Binding-site contacts:
Ligand atom C15 contacts residue GLY203 of chain 1.A at 4.2 Å.
Ligand atom C18 contacts residue LYS10 of chain 1.A at 3.9 Å.
Ligand atom C12 contacts residue PRO131 of chain 3.A at 4.1 Å (hydrophobic).
Ligand atom O1 contacts residue ILE177 of chain 1.A at 4.1 Å.
Ligand atom C1 contacts residue GLU134 of chain 3.A at 3.9 Å.
Ligand atom O3 contacts residue GLU133 of chain 3.A at 3.9 Å.
Ligand atom C11 contacts residue GLU133 of chain 3.A at 3.6 Å.
Ligand atom C16 contacts residue TYR165 of chain 1.A at 4.3 Å (hydrophobic).
Ligand atom C14 contacts residue ARG169 of chain 1.A at 3.8 Å.
Ligand atom O1 contacts residue TYR150 of chain 1.A at 3.9 Å.
Ligand atom C4 contacts residue ILE177 of chain 1.A at 3.5 Å (hydrophobic).
Ligand atom C5 contacts residue ILE177 of chain 1.A at 3.9 Å (hydrophobic).
Ligand atom C19 contacts residue GLU134 of chain 3.A at 3.7 Å.
Ligand atom O3 contacts residue ARG169 of chain 1.A at 3.3 Å (salt-bridge).
Ligand atom C6 contacts residue PRO175 of chain 1.A at 3.8 Å (hydrophobic).
Ligand atom C12 contacts residue GLU133 of chain 3.A at 3.2 Å.
Ligand atom C15 contacts residue ARG169 of chain 1.A at 4.3 Å.
Ligand atom C19 contacts residue SER11 of chain 1.A at 3.9 Å.
Ligand atom C9 contacts residue GLU133 of chain 3.A at 4.0 Å.
Ligand atom C2 contacts residue GLU134 of chain 3.A at 4.1 Å.
Ligand atom C3 contacts residue ILE177 of chain 1.A at 3.9 Å (hydrophobic).
Ligand atom C11 contacts residue PRO131 of chain 3.A at 4.0 Å (hydrophobic).
Ligand atom O1 contacts residue PRO175 of chain 1.A at 4.1 Å.
Ligand atom O2 contacts residue PRO131 of chain 3.A at 3.1 Å.
Ligand atom O2 contacts residue GLU134 of chain 3.A at 3.3 Å (salt-bridge).
Ligand atom O2 contacts residue GLU133 of chain 3.A at 3.5 Å.
Ligand atom C13 contacts residue GLU133 of chain 3.A at 4.2 Å.
Ligand atom C3 contacts residue ILE174 of chain 1.A at 3.8 Å (hydrophobic).
Ligand atom C18 contacts residue PRO131 of chain 3.A at 4.0 Å (hydrophobic).
Ligand atom C6 contacts residue PRO176 of chain 1.A at 3.6 Å (hydrophobic).
Ligand atom C3 contacts residue PRO175 of chain 1.A at 4.1 Å (hydrophobic).
Ligand atom O1 contacts residue ILE174 of chain 1.A at 3.1 Å.
Ligand atom C4 contacts residue PRO175 of chain 1.A at 3.3 Å (hydrophobic).
Ligand atom C5 contacts residue PRO175 of chain 1.A at 4.0 Å (hydrophobic).
Ligand atom O3 contacts residue TYR165 of chain 1.A at 4.2 Å.
Ligand atom C7 contacts residue ILE202 of chain 1.A at 4.0 Å (hydrophobic).
Ligand atom C7 contacts residue PRO175 of chain 1.A at 4.0 Å (hydrophobic).
Ligand atom C15 contacts residue ILE202 of chain 1.A at 3.5 Å (hydrophobic).
Ligand atom C4 contacts residue ILE174 of chain 1.A at 4.1 Å (hydrophobic).
Ligand atom C6 contacts residue ILE177 of chain 1.A at 4.0 Å (hydrophobic).

This protein binds this small molecule.
Small molecule (SMILES): C[C@]12C=CC(=O)C=C1CC[C@@H]1[C@@H]2C(=O)C[C@@]2(C)[C@H]1CC[C@]2(O)C(O)=CO

Sequence of chain 1.A:
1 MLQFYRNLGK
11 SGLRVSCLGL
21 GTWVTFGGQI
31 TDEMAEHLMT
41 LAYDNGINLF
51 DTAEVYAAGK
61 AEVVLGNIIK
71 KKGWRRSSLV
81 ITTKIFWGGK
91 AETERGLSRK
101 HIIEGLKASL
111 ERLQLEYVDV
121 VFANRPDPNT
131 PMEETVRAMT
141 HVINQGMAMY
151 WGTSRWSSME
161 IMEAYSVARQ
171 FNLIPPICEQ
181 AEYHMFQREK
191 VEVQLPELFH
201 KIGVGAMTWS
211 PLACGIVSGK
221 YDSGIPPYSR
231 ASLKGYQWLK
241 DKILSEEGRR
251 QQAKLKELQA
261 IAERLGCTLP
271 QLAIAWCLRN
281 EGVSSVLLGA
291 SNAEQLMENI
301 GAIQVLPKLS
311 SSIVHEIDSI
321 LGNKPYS

Sequence of chain 3.A:
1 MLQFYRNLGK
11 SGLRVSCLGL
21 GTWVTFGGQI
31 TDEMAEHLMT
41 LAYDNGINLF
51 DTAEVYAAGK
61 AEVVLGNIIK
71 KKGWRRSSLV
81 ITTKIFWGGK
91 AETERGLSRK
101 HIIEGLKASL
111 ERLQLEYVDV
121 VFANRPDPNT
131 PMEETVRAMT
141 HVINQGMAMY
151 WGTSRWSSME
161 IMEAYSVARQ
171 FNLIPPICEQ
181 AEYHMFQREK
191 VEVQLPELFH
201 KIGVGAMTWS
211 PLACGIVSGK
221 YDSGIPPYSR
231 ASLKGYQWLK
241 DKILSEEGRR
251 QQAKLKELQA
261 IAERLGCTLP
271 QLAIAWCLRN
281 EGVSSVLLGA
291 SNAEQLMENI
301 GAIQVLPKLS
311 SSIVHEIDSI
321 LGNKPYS